Sequence of chain 1.B:
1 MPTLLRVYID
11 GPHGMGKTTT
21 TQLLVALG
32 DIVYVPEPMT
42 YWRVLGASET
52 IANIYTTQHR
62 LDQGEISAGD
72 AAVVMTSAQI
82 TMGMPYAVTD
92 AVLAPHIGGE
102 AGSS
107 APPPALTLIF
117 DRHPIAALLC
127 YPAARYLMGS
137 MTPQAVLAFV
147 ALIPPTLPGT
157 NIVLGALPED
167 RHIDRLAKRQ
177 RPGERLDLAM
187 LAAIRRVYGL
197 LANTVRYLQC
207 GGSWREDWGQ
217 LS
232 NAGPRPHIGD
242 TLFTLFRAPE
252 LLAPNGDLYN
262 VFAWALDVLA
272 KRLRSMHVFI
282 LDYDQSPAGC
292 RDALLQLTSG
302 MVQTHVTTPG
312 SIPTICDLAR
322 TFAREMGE

A protein and the small-molecule ligand that binds it are described below.
Small molecule (SMILES): O=c1[nH]c(=O)n([C@H]2C[C@H](O)[C@@H](CO)O2)cc1/C=C/Br

Binding-site contacts:
Ligand atom C3' contacts residue HIS13 of chain 1.B at 3.7 Å.
Ligand atom O2 contacts residue ILE55 of chain 1.B at 3.6 Å.
Ligand atom O5' contacts residue GLU38 of chain 1.B at 3.1 Å (salt-bridge).
Ligand atom N3 contacts residue MET83 of chain 1.B at 3.7 Å.
Ligand atom C4 contacts residue GLN80 of chain 1.B at 3.8 Å.
Ligand atom BR contacts residue ARG118 of chain 1.B at 3.9 Å.
Ligand atom O4 contacts residue ALA123 of chain 1.B at 3.7 Å.
Ligand atom N3 contacts residue GLN80 of chain 1.B at 3.1 Å (h-bond).
Ligand atom C2' contacts residue HIS13 of chain 1.B at 3.7 Å.
Ligand atom C5' contacts residue ARG177 of chain 1.B at 3.2 Å.
Ligand atom C5B contacts residue ALA123 of chain 1.B at 3.9 Å (hydrophobic).
Ligand atom C4' contacts residue ARG177 of chain 1.B at 3.8 Å.
Ligand atom O3' contacts residue TYR56 of chain 1.B at 2.6 Å (h-bond).
Ligand atom BR contacts residue ALA122 of chain 1.B at 3.6 Å.
Ligand atom O3' contacts residue HIS13 of chain 1.B at 3.7 Å.
Ligand atom N1 contacts residue MET83 of chain 1.B at 3.6 Å.
Ligand atom C2 contacts residue MET83 of chain 1.B at 3.7 Å (hydrophobic).
Ligand atom O4' contacts residue MET83 of chain 1.B at 3.7 Å.
Ligand atom BR contacts residue TYR87 of chain 1.B at 3.3 Å.
Ligand atom N1 contacts residue TYR127 of chain 1.B at 3.9 Å.
Ligand atom C6 contacts residue MET83 of chain 1.B at 3.8 Å (hydrophobic).
Ligand atom O5' contacts residue TRP43 of chain 1.B at 3.8 Å.
Ligand atom C6 contacts residue TYR127 of chain 1.B at 3.9 Å (hydrophobic).
Ligand atom O3' contacts residue GLU180 of chain 1.B at 3.1 Å (salt-bridge).
Ligand atom C5B contacts residue ALA122 of chain 1.B at 3.8 Å (hydrophobic).
Ligand atom C5A contacts residue TRP43 of chain 1.B at 3.9 Å (hydrophobic).
Ligand atom C3' contacts residue GLU180 of chain 1.B at 3.8 Å.
Ligand atom N3 contacts residue TYR127 of chain 1.B at 3.4 Å.
Ligand atom O4 contacts residue GLN80 of chain 1.B at 3.0 Å (h-bond).
Ligand atom O4' contacts residue ILE52 of chain 1.B at 3.9 Å.
Ligand atom C5A contacts residue ARG118 of chain 1.B at 3.8 Å.
Ligand atom O4 contacts residue ALA122 of chain 1.B at 3.8 Å.
Ligand atom C4 contacts residue TYR127 of chain 1.B at 3.4 Å (hydrophobic).
Ligand atom O2 contacts residue TYR127 of chain 1.B at 3.4 Å.
Ligand atom C5 contacts residue MET83 of chain 1.B at 3.9 Å (hydrophobic).
Ligand atom C3' contacts residue TYR56 of chain 1.B at 3.8 Å (hydrophobic).
Ligand atom O4 contacts residue TYR127 of chain 1.B at 3.4 Å.
Ligand atom C2' contacts residue TYR127 of chain 1.B at 3.8 Å (hydrophobic).
Ligand atom C2 contacts residue TYR127 of chain 1.B at 3.4 Å (hydrophobic).
Ligand atom C5 contacts residue TYR127 of chain 1.B at 3.6 Å (hydrophobic).